Binding-site contacts:
Ligand atom S contacts residue VAL147 of chain 1.B at 4.3 Å.
Ligand atom S contacts residue HIS116 of chain 1.B at 3.4 Å (h-bond).
Ligand atom C4 contacts residue HIS23 of chain 1.B at 3.3 Å.
Ligand atom C7 contacts residue ASN117 of chain 1.B at 3.4 Å.
Ligand atom N2 contacts residue HIS23 of chain 1.B at 3.0 Å.
Ligand atom C3 contacts residue HIS23 of chain 1.B at 4.0 Å.
Ligand atom C10 contacts residue HIS116 of chain 1.B at 3.8 Å.
Ligand atom C3 contacts residue ASN117 of chain 1.B at 3.4 Å.
Ligand atom C2 contacts residue ASN117 of chain 1.B at 3.3 Å.
Ligand atom C10 contacts residue LEU98 of chain 1.B at 4.2 Å (hydrophobic).
Ligand atom C9 contacts residue GLY115 of chain 1.B at 2.9 Å.
Ligand atom N1 contacts residue ASP96 of chain 1.B at 3.5 Å (salt-bridge).
Ligand atom C10 contacts residue VAL151 of chain 1.B at 4.1 Å (hydrophobic).
Ligand atom C8 contacts residue ASN117 of chain 1.B at 4.0 Å.
Ligand atom C5 contacts residue ASN117 of chain 1.B at 3.6 Å.
Ligand atom N2 contacts residue HIS116 of chain 1.B at 4.1 Å.
Ligand atom N1 contacts residue LEU98 of chain 1.B at 4.0 Å.
Ligand atom N2 contacts residue VAL151 of chain 1.B at 3.9 Å.
Ligand atom C10 contacts residue HIS23 of chain 1.B at 3.7 Å.
Ligand atom C3 contacts residue VAL151 of chain 1.B at 4.3 Å (hydrophobic).
Ligand atom N1 contacts residue VAL151 of chain 1.B at 3.8 Å.
Ligand atom N1 contacts residue HIS23 of chain 1.B at 3.7 Å.
Ligand atom S contacts residue GLY114 of chain 1.B at 3.4 Å (h-bond).
Ligand atom N2 contacts residue ASN117 of chain 1.B at 4.2 Å.
Ligand atom C4 contacts residue VAL151 of chain 1.B at 3.7 Å (hydrophobic).
Ligand atom C8 contacts residue HIS116 of chain 1.B at 4.1 Å.
Ligand atom N contacts residue ASN117 of chain 1.B at 3.9 Å.
Ligand atom S contacts residue LEU98 of chain 1.B at 3.6 Å.
Ligand atom C8 contacts residue HIS23 of chain 1.B at 4.1 Å.
Ligand atom C6 contacts residue GLY115 of chain 1.B at 4.1 Å.
Ligand atom C9 contacts residue HIS116 of chain 1.B at 3.8 Å.
Ligand atom C1 contacts residue VAL148 of chain 1.B at 4.3 Å (hydrophobic).
Ligand atom N contacts residue VAL148 of chain 1.B at 4.0 Å.
Ligand atom C4 contacts residue ASN117 of chain 1.B at 3.7 Å.
Ligand atom C8 contacts residue GLY115 of chain 1.B at 3.8 Å.
Ligand atom C5 contacts residue HIS23 of chain 1.B at 4.1 Å.
Ligand atom S contacts residue GLY115 of chain 1.B at 3.3 Å.
Ligand atom N1 contacts residue HIS116 of chain 1.B at 3.4 Å.
Ligand atom C9 contacts residue VAL147 of chain 1.B at 4.2 Å (hydrophobic).
Ligand atom C6 contacts residue ASN117 of chain 1.B at 3.7 Å.

A protein and the small-molecule ligand that binds it are described below.
Small molecule (SMILES): CC(=O)Nc1ccc(-c2csc(N)n2)cc1

Sequence of chain 1.B:
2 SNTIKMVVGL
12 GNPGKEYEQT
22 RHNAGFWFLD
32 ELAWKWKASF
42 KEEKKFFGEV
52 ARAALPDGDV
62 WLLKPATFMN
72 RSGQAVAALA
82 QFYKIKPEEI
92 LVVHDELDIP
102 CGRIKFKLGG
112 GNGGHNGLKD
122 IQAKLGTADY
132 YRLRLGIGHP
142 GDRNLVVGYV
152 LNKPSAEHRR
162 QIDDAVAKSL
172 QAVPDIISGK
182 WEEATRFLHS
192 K